The protein below binds the small molecule below.
Small molecule (SMILES): CC(=O)N[C@H]1[C@H](O[C@H]2[C@H](O)[C@@H](NC(C)=O)CO[C@@H]2CO)O[C@H](CO)[C@@H](O)[C@@H]1O

Sequence of chain 1.A:
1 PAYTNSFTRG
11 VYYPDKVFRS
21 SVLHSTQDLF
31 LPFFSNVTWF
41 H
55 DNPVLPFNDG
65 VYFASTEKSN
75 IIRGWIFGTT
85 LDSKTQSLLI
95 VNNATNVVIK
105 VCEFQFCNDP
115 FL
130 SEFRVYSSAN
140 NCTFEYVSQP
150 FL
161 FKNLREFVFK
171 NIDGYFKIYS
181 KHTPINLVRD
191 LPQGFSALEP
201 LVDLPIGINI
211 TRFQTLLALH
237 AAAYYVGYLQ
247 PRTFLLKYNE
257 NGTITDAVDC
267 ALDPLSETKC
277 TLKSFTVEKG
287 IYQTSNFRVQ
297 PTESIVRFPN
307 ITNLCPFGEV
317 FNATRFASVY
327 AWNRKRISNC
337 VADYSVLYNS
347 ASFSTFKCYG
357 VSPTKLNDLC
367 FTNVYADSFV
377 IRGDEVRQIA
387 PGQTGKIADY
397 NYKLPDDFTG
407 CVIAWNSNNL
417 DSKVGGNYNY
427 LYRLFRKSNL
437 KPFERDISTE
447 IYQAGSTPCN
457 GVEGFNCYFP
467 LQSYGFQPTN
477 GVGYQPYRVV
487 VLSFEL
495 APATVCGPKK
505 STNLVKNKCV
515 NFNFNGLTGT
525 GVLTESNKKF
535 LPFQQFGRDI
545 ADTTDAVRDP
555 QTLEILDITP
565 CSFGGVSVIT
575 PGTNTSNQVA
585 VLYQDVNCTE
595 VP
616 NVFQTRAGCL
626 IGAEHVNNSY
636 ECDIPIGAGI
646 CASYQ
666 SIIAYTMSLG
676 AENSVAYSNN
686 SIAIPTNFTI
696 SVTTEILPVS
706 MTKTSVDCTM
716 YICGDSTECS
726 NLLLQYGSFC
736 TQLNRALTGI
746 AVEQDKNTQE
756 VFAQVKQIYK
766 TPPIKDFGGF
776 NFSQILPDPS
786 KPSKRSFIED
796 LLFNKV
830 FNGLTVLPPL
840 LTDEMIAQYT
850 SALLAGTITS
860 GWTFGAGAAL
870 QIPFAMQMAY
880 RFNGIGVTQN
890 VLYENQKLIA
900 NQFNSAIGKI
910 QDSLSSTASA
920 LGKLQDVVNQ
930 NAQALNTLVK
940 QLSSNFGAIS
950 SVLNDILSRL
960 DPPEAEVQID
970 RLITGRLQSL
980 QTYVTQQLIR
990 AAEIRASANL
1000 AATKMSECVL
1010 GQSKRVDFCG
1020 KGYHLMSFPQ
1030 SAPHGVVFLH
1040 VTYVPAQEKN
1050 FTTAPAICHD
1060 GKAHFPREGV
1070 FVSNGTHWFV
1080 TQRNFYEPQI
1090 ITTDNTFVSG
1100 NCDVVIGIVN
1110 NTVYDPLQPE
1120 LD

Binding-site contacts:
Ligand atom C1 contacts residue ASN1109 of chain 1.A at 1.4 Å.
Ligand atom O7 contacts residue ASN1109 of chain 1.A at 3.1 Å.
Ligand atom C4 contacts residue ASN1109 of chain 1.A at 4.2 Å.
Ligand atom C8 contacts residue ASN1109 of chain 1.A at 3.9 Å.
Ligand atom N2 contacts residue ASN1109 of chain 1.A at 2.9 Å (h-bond).
Ligand atom C5 contacts residue ASN1109 of chain 1.A at 3.7 Å.
Ligand atom C8 contacts residue ASP1102 of chain 1.A at 4.1 Å.
Ligand atom O5 contacts residue ASN1109 of chain 1.A at 2.3 Å (h-bond).
Ligand atom C2 contacts residue ASN1109 of chain 1.A at 2.5 Å.
Ligand atom C3 contacts residue ASN1109 of chain 1.A at 3.8 Å.
Ligand atom C7 contacts residue ASN1109 of chain 1.A at 3.2 Å.